This protein binds this small molecule.
Small molecule (SMILES): CC(C)CCC[C@@H](C)[C@H]1CC[C@H]2[C@@H]3CC=C4C[C@@H](O)CC[C@]4(C)[C@H]3CC[C@]12C

Sequence of chain 1.A:
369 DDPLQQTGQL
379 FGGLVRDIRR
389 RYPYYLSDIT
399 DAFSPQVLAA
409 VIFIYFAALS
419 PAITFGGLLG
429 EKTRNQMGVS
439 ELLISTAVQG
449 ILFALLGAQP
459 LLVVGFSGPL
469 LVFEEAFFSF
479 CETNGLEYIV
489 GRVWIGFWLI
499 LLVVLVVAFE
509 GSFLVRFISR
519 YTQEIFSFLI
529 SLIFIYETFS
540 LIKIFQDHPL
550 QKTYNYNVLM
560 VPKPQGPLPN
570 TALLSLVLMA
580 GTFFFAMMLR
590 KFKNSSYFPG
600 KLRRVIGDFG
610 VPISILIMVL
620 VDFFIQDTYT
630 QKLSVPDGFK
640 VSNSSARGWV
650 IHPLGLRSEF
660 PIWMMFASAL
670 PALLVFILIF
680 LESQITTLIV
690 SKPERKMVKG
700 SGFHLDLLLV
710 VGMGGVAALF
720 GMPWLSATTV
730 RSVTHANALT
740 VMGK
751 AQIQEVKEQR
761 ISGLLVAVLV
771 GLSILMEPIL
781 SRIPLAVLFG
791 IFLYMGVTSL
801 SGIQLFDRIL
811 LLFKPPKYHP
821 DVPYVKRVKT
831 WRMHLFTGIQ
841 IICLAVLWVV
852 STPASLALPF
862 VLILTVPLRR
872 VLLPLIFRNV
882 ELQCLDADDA

Binding-site contacts:
Ligand atom C26 contacts residue ILE783 of chain 1.A at 3.8 Å (hydrophobic).
Ligand atom C22 contacts residue ILE410 of chain 1.A at 4.4 Å (hydrophobic).
Ligand atom C4 contacts residue VAL604 of chain 1.A at 4.2 Å (hydrophobic).
Ligand atom C17 contacts residue ILE410 of chain 1.A at 4.4 Å (hydrophobic).
Ligand atom C16 contacts residue LEU615 of chain 1.A at 4.0 Å (hydrophobic).
Ligand atom O1 contacts residue VAL604 of chain 1.A at 4.4 Å.
Ligand atom C8 contacts residue PHE608 of chain 1.A at 4.4 Å (hydrophobic).
Ligand atom C27 contacts residue LEU615 of chain 1.A at 4.1 Å (hydrophobic).
Ligand atom C17 contacts residue PRO611 of chain 1.A at 4.4 Å (hydrophobic).
Ligand atom C26 contacts residue VAL618 of chain 1.A at 3.8 Å (hydrophobic).
Ligand atom C26 contacts residue ILE614 of chain 1.A at 3.7 Å (hydrophobic).
Ligand atom C7 contacts residue PHE608 of chain 1.A at 4.0 Å (hydrophobic).
Ligand atom C15 contacts residue ILE612 of chain 1.A at 4.3 Å (hydrophobic).
Ligand atom C6 contacts residue PHE608 of chain 1.A at 4.3 Å (hydrophobic).
Ligand atom C3 contacts residue VAL604 of chain 1.A at 4.4 Å (hydrophobic).
Ligand atom C1 contacts residue LEU406 of chain 1.A at 4.5 Å (hydrophobic).
Ligand atom C12 contacts residue ILE410 of chain 1.A at 4.2 Å (hydrophobic).
Ligand atom C9 contacts residue PHE608 of chain 1.A at 4.0 Å (hydrophobic).
Ligand atom C1 contacts residue PHE608 of chain 1.A at 4.2 Å (hydrophobic).
Ligand atom C24 contacts residue ILE614 of chain 1.A at 4.5 Å (hydrophobic).
Ligand atom C16 contacts residue PRO611 of chain 1.A at 3.6 Å (hydrophobic).
Ligand atom C21 contacts residue ILE410 of chain 1.A at 4.2 Å (hydrophobic).
Ligand atom C12 contacts residue PHE608 of chain 1.A at 4.5 Å (hydrophobic).
Ligand atom C3 contacts residue PHE608 of chain 1.A at 4.5 Å (hydrophobic).
Ligand atom C22 contacts residue PRO611 of chain 1.A at 4.2 Å (hydrophobic).
Ligand atom C14 contacts residue PHE608 of chain 1.A at 4.1 Å (hydrophobic).
Ligand atom C15 contacts residue LEU615 of chain 1.A at 4.3 Å (hydrophobic).
Ligand atom C24 contacts residue LEU615 of chain 1.A at 4.2 Å (hydrophobic).
Ligand atom C26 contacts residue PHE414 of chain 1.A at 4.4 Å (hydrophobic).
Ligand atom C11 contacts residue PHE608 of chain 1.A at 4.5 Å (hydrophobic).